Sequence of chain 1.B:
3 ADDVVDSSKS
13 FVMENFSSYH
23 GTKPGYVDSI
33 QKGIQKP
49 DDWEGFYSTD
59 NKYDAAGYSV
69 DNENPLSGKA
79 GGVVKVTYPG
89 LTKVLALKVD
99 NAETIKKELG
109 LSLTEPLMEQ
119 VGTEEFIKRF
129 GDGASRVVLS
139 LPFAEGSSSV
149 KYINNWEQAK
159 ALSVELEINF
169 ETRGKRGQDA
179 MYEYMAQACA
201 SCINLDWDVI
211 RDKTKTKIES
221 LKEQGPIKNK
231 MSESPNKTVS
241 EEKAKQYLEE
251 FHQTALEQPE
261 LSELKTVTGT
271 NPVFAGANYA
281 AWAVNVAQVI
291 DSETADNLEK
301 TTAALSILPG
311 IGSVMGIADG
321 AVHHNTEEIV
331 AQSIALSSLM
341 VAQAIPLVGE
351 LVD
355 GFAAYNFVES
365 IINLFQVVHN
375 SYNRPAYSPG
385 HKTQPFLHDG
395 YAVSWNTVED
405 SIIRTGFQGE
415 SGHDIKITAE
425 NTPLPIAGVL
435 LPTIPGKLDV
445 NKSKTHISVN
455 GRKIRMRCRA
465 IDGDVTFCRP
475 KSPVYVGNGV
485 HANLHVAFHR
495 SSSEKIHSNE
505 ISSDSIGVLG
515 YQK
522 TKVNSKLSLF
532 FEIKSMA

Binding-site contacts:
Ligand atom O4U contacts residue GLY23 of chain 1.B at 3.1 Å (h-bond).
Ligand atom O1A contacts residue LYS25 of chain 1.B at 2.6 Å (salt-bridge).
Ligand atom N3U contacts residue TYR66 of chain 1.B at 3.6 Å.
Ligand atom C6U contacts residue TYR66 of chain 1.B at 3.5 Å (hydrophobic).
Ligand atom C2A contacts residue TRP154 of chain 1.B at 3.8 Å (hydrophobic).
Ligand atom C4A contacts residue ILE32 of chain 1.B at 3.6 Å (hydrophobic).
Ligand atom C4D contacts residue ARG459 of chain 1.A at 3.7 Å.
Ligand atom N3U contacts residue TYR55 of chain 1.B at 3.8 Å.
Ligand atom O2U contacts residue TYR55 of chain 1.B at 3.3 Å.
Ligand atom C4U contacts residue HIS22 of chain 1.B at 3.7 Å.
Ligand atom O2U contacts residue TYR66 of chain 1.B at 3.4 Å.
Ligand atom C2U contacts residue TYR55 of chain 1.B at 3.4 Å (hydrophobic).
Ligand atom O1X contacts residue SER447 of chain 1.A at 3.5 Å (h-bond).
Ligand atom C2B contacts residue HIS22 of chain 1.B at 3.3 Å.
Ligand atom O5D contacts residue LYS25 of chain 1.B at 3.6 Å (salt-bridge).
Ligand atom O2B contacts residue HIS22 of chain 1.B at 2.9 Å (h-bond).
Ligand atom N6A contacts residue GLY35 of chain 1.B at 3.0 Å (h-bond).
Ligand atom C5A contacts residue ILE32 of chain 1.B at 3.4 Å (hydrophobic).
Ligand atom O2B contacts residue GLY23 of chain 1.B at 3.6 Å (h-bond).
Ligand atom PA contacts residue LYS25 of chain 1.B at 3.5 Å.
Ligand atom N7A contacts residue TYR28 of chain 1.B at 3.7 Å.
Ligand atom C6A contacts residue GLN37 of chain 1.B at 3.6 Å.
Ligand atom N6A contacts residue ILE32 of chain 1.B at 3.5 Å.
Ligand atom C5U contacts residue TYR66 of chain 1.B at 3.6 Å (hydrophobic).
Ligand atom N1A contacts residue ILE36 of chain 1.B at 3.7 Å.
Ligand atom N1A contacts residue GLN37 of chain 1.B at 2.9 Å (h-bond).
Ligand atom C1D contacts residue TYR66 of chain 1.B at 3.7 Å (hydrophobic).
Ligand atom C5D contacts residue ARG459 of chain 1.A at 3.8 Å.
Ligand atom C5U contacts residue HIS22 of chain 1.B at 3.3 Å.
Ligand atom C6A contacts residue ILE32 of chain 1.B at 3.5 Å (hydrophobic).
Ligand atom O4U contacts residue HIS22 of chain 1.B at 3.5 Å.
Ligand atom C8A contacts residue TYR28 of chain 1.B at 3.6 Å (hydrophobic).
Ligand atom C2U contacts residue TYR66 of chain 1.B at 3.4 Å (hydrophobic).
Ligand atom O4D contacts residue TYR66 of chain 1.B at 3.3 Å.
Ligand atom N1U contacts residue TYR66 of chain 1.B at 3.4 Å.
Ligand atom C2A contacts residue GLN37 of chain 1.B at 3.1 Å.
Ligand atom C5U contacts residue GLY23 of chain 1.B at 3.6 Å.
Ligand atom O5B contacts residue TRP154 of chain 1.B at 3.5 Å.
Ligand atom O2D contacts residue TYR55 of chain 1.B at 3.1 Å.
Ligand atom C4U contacts residue TYR66 of chain 1.B at 3.6 Å (hydrophobic).

Sequence of chain 1.A:
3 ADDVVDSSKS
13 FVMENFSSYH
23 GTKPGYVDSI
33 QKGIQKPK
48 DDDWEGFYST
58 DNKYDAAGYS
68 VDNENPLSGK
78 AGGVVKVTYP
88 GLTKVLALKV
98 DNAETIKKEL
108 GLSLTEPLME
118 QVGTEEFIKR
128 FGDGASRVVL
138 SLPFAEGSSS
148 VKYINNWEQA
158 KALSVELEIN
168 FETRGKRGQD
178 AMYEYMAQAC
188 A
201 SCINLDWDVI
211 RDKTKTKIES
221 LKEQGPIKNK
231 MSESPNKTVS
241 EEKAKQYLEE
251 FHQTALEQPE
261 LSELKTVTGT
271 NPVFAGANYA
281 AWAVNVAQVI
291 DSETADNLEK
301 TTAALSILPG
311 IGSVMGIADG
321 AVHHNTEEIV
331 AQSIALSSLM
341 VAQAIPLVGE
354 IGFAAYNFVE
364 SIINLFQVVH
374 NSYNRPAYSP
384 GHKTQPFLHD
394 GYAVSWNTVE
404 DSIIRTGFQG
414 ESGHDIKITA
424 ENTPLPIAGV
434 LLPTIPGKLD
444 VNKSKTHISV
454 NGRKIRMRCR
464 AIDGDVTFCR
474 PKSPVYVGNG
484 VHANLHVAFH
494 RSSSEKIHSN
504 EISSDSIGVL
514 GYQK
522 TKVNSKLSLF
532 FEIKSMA

This small molecule binds to this protein.
Small molecule (SMILES): Nc1ncnc2c1ncn2[C@@H]1O[C@H](CO)[C@@H](O[P](=O)(O)OC[C@H]2O[C@@H](n3ccc(=O)[nH]c3=O)[C@H](O)[C@@H]2OP(=O)(O)O)[C@H]1O